The protein below binds the small molecule below.
Small molecule (SMILES): O=S(=O)(O)c1cccc2cccc(Nc3ccccc3)c12

Binding-site contacts:
Ligand atom C15 contacts residue ALA145 of chain 1.M at 3.8 Å (hydrophobic).
Ligand atom O2 contacts residue TYR149 of chain 1.M at 3.8 Å.
Ligand atom C13 contacts residue TYR149 of chain 1.M at 4.1 Å (hydrophobic).
Ligand atom S contacts residue ASN153 of chain 1.M at 4.3 Å.
Ligand atom S contacts residue TYR149 of chain 1.M at 3.9 Å.
Ligand atom C11 contacts residue SER152 of chain 1.M at 3.9 Å.
Ligand atom C16 contacts residue TYR149 of chain 1.M at 4.1 Å (hydrophobic).
Ligand atom O1 contacts residue TYR149 of chain 1.M at 3.4 Å.
Ligand atom O3 contacts residue TYR149 of chain 1.M at 4.0 Å.
Ligand atom O2 contacts residue ASN153 of chain 1.M at 4.4 Å.
Ligand atom C16 contacts residue LEU34 of chain 1.M at 4.0 Å (hydrophobic).
Ligand atom C15 contacts residue GLY148 of chain 1.M at 3.9 Å.
Ligand atom C13 contacts residue SER152 of chain 1.M at 3.2 Å.
Ligand atom O1 contacts residue LEU34 of chain 1.M at 4.3 Å.
Ligand atom C15 contacts residue TYR149 of chain 1.M at 3.5 Å (hydrophobic).
Ligand atom C14 contacts residue SER152 of chain 1.M at 4.0 Å.
Ligand atom O3 contacts residue ASN153 of chain 1.M at 3.1 Å (h-bond).
Ligand atom C14 contacts residue ALA145 of chain 1.M at 4.3 Å (hydrophobic).
Ligand atom C14 contacts residue GLY148 of chain 1.M at 3.3 Å.
Ligand atom C14 contacts residue TYR149 of chain 1.M at 3.4 Å (hydrophobic).
Ligand atom C12 contacts residue SER152 of chain 1.M at 3.2 Å.
Ligand atom C13 contacts residue GLY148 of chain 1.M at 3.6 Å.

Sequence of chain 1.M:
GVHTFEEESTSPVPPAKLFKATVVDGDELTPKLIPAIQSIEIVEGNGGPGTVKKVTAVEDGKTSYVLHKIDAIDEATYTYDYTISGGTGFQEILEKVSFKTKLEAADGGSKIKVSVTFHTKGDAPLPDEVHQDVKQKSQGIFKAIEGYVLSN